This small molecule binds to this protein.
Small molecule (SMILES): C/C=C/C(=O)NCCCC[C@H](NC(=O)CNC(=O)CNC(=O)[C@H](CCCCNC(=O)/C=C/C)NC(=O)CN)C(=O)/N=C/C=O

Sequence of chain 1.A:
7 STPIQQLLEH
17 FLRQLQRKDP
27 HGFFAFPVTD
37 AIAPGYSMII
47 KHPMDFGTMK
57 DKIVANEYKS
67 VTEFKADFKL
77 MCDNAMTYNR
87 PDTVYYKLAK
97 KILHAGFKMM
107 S

Sequence of chain 1.B:
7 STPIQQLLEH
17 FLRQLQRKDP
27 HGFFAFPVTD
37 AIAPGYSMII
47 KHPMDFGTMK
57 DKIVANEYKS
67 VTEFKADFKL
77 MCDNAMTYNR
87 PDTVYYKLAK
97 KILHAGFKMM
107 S

Binding-site contacts:
Ligand atom C contacts residue TYR84 of chain 1.A at 3.3 Å (hydrophobic).
Ligand atom CG contacts residue TYR91 of chain 1.A at 3.8 Å (hydrophobic).
Ligand atom CD contacts residue TYR91 of chain 1.A at 3.2 Å (hydrophobic).
Ligand atom CH3 contacts residue PHE30 of chain 1.B at 2.9 Å (hydrophobic).
Ligand atom CY contacts residue TYR91 of chain 1.B at 3.5 Å (hydrophobic).
Ligand atom CA contacts residue ILE38 of chain 1.A at 3.4 Å (hydrophobic).
Ligand atom CD contacts residue ILE38 of chain 1.B at 3.9 Å (hydrophobic).
Ligand atom CX contacts residue PHE29 of chain 1.A at 3.5 Å (hydrophobic).
Ligand atom CA contacts residue TYR84 of chain 1.B at 3.8 Å (hydrophobic).
Ligand atom CA contacts residue PRO40 of chain 1.B at 3.7 Å (hydrophobic).
Ligand atom O contacts residue PRO40 of chain 1.A at 3.1 Å.
Ligand atom CH3 contacts residue PHE30 of chain 1.A at 2.9 Å (hydrophobic).
Ligand atom NZ contacts residue TYR91 of chain 1.A at 3.6 Å.
Ligand atom CY contacts residue PHE30 of chain 1.B at 3.8 Å (hydrophobic).
Ligand atom OH contacts residue ASN85 of chain 1.B at 3.0 Å (h-bond).
Ligand atom CB contacts residue ILE38 of chain 1.B at 3.6 Å (hydrophobic).
Ligand atom O contacts residue ILE38 of chain 1.B at 3.5 Å (h-bond).
Ligand atom CH3 contacts residue TYR91 of chain 1.B at 3.6 Å (hydrophobic).
Ligand atom CE contacts residue VAL34 of chain 1.A at 3.8 Å (hydrophobic).
Ligand atom CG contacts residue TYR91 of chain 1.B at 3.9 Å (hydrophobic).
Ligand atom CH contacts residue ASN85 of chain 1.B at 3.8 Å.
Ligand atom C contacts residue TYR91 of chain 1.B at 3.6 Å (hydrophobic).
Ligand atom CH3 contacts residue PHE29 of chain 1.A at 3.7 Å (hydrophobic).
Ligand atom CA contacts residue TYR91 of chain 1.B at 3.6 Å (hydrophobic).
Ligand atom CH contacts residue VAL34 of chain 1.A at 3.8 Å (hydrophobic).
Ligand atom O contacts residue TYR84 of chain 1.A at 3.5 Å (h-bond).
Ligand atom CY contacts residue TYR91 of chain 1.A at 3.5 Å (hydrophobic).
Ligand atom CB contacts residue ILE38 of chain 1.A at 3.2 Å (hydrophobic).
Ligand atom CB contacts residue TYR91 of chain 1.B at 3.6 Å (hydrophobic).
Ligand atom CH contacts residue ASN85 of chain 1.A at 3.6 Å.
Ligand atom CH contacts residue TYR91 of chain 1.A at 3.9 Å (hydrophobic).
Ligand atom CY contacts residue ALA81 of chain 1.A at 3.8 Å (hydrophobic).
Ligand atom CH3 contacts residue TYR91 of chain 1.A at 3.8 Å (hydrophobic).
Ligand atom O contacts residue TYR91 of chain 1.B at 3.7 Å.
Ligand atom CG contacts residue ASN85 of chain 1.A at 3.6 Å.
Ligand atom N contacts residue TYR91 of chain 1.B at 3.4 Å (h-bond).
Ligand atom CA contacts residue TYR84 of chain 1.A at 3.4 Å (hydrophobic).
Ligand atom N contacts residue PRO40 of chain 1.B at 3.9 Å.
Ligand atom NZ contacts residue VAL34 of chain 1.A at 3.5 Å.
Ligand atom OH contacts residue ASN85 of chain 1.A at 2.7 Å (h-bond).